Binding-site contacts:
Ligand atom C3 contacts residue ASN675 of chain 1.D at 3.8 Å.
Ligand atom C5 contacts residue ASN675 of chain 1.D at 3.7 Å.
Ligand atom N2 contacts residue ASN675 of chain 1.D at 2.9 Å (h-bond).
Ligand atom C1 contacts residue THR677 of chain 1.D at 3.6 Å.
Ligand atom O5 contacts residue GLU678 of chain 1.D at 3.7 Å.
Ligand atom C1 contacts residue GLU678 of chain 1.D at 4.2 Å.
Ligand atom C1 contacts residue ASN675 of chain 1.D at 1.4 Å.
Ligand atom C4 contacts residue ASN675 of chain 1.D at 4.2 Å.
Ligand atom C6 contacts residue LEU681 of chain 1.D at 3.6 Å (hydrophobic).
Ligand atom O5 contacts residue THR677 of chain 1.D at 3.9 Å.
Ligand atom O7 contacts residue ASN675 of chain 1.D at 3.1 Å (h-bond).
Ligand atom O5 contacts residue ASN675 of chain 1.D at 2.4 Å (h-bond).
Ligand atom C2 contacts residue ASN675 of chain 1.D at 2.5 Å.
Ligand atom C7 contacts residue ASN675 of chain 1.D at 3.2 Å.
Ligand atom C8 contacts residue ASN675 of chain 1.D at 4.2 Å.
Ligand atom C5 contacts residue THR677 of chain 1.D at 3.8 Å.

Sequence of chain 1.D:
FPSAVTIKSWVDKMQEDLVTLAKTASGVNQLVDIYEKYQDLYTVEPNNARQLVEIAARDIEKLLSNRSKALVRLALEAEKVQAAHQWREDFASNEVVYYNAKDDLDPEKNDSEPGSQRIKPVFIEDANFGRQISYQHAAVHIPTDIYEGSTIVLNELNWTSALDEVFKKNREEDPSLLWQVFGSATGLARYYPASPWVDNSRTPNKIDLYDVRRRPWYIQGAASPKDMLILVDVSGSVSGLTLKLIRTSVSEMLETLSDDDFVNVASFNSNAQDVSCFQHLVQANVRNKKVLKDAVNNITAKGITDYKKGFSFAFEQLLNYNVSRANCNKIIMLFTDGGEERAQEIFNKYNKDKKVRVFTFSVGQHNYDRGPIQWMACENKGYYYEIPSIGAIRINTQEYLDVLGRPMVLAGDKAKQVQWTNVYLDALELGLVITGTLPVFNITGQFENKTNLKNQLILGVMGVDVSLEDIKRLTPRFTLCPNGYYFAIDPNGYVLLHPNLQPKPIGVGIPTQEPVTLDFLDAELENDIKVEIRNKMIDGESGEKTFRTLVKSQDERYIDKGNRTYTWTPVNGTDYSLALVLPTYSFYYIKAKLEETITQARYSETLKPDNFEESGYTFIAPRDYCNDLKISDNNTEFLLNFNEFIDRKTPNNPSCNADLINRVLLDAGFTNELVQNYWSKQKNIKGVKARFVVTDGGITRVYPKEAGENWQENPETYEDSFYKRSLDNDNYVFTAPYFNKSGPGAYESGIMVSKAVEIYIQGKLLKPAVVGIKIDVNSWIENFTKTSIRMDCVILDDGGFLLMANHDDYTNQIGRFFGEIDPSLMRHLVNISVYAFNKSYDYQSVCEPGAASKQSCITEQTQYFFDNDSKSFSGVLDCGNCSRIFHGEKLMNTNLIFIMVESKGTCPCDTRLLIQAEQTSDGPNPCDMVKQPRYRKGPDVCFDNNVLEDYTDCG

This small molecule binds to this protein.
Small molecule (SMILES): CC(=O)N[C@@H]1[C@@H](O)[C@H](O)[C@@H](CO)O[C@H]1O